Sequence of chain 1.B:
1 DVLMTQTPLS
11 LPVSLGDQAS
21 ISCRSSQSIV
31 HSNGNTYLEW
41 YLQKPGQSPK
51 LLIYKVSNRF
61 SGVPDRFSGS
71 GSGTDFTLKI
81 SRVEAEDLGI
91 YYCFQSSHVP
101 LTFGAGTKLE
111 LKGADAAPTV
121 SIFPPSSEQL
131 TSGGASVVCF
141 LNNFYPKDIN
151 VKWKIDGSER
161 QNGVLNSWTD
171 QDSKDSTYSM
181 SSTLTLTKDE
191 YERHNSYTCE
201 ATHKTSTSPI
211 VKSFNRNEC

Binding-site contacts:
Ligand atom CE1 contacts residue SER96 of chain 1.B at 3.4 Å.
Ligand atom C contacts residue SER97 of chain 1.B at 3.7 Å.
Ligand atom OE1 contacts residue HIS31 of chain 1.B at 3.4 Å (h-bond).
Ligand atom CZ contacts residue HIS52 of chain 1.A at 3.7 Å.
Ligand atom CE1 contacts residue ASP105 of chain 1.A at 3.5 Å.
Ligand atom CB contacts residue TYR37 of chain 1.B at 3.4 Å (hydrophobic).
Ligand atom ND1 contacts residue TYR37 of chain 1.B at 3.4 Å.
Ligand atom NH1 contacts residue ASP56 of chain 1.A at 2.9 Å (salt-bridge).
Ligand atom CG contacts residue ASP105 of chain 1.A at 3.5 Å.
Ligand atom NE2 contacts residue SER96 of chain 1.B at 2.6 Å (h-bond).
Ligand atom CZ contacts residue TRP55 of chain 1.A at 3.7 Å (hydrophobic).
Ligand atom O contacts residue VAL99 of chain 1.B at 2.8 Å (h-bond).
Ligand atom ND1 contacts residue ASP105 of chain 1.A at 2.6 Å (salt-bridge).
Ligand atom OE1 contacts residue SER32 of chain 1.B at 2.8 Å (h-bond).
Ligand atom CB contacts residue SER96 of chain 1.B at 3.3 Å.
Ligand atom N contacts residue SER97 of chain 1.B at 2.9 Å (h-bond).
Ligand atom CB contacts residue TYR60 of chain 1.A at 3.7 Å (hydrophobic).
Ligand atom NH1 contacts residue TRP54 of chain 1.A at 3.4 Å.
Ligand atom NH2 contacts residue ASP56 of chain 1.A at 2.8 Å (salt-bridge).
Ligand atom CD1 contacts residue SER96 of chain 1.B at 3.6 Å.
Ligand atom CD contacts residue TRP54 of chain 1.A at 3.5 Å (hydrophobic).
Ligand atom CE1 contacts residue TYR37 of chain 1.B at 3.6 Å (hydrophobic).
Ligand atom CA contacts residue SER97 of chain 1.B at 3.5 Å.
Ligand atom CB contacts residue ASN33 of chain 1.B at 3.7 Å.
Ligand atom CD2 contacts residue TYR37 of chain 1.B at 3.7 Å (hydrophobic).
Ligand atom CB contacts residue TRP54 of chain 1.A at 3.7 Å (hydrophobic).
Ligand atom O contacts residue ASN33 of chain 1.B at 3.1 Å (h-bond).
Ligand atom CD2 contacts residue HIS31 of chain 1.B at 3.5 Å.
Ligand atom CZ contacts residue ASP56 of chain 1.A at 3.5 Å.
Ligand atom OE2 contacts residue HIS31 of chain 1.B at 3.5 Å.
Ligand atom CD contacts residue SER32 of chain 1.B at 3.5 Å.
Ligand atom C contacts residue THR102 of chain 1.A at 3.3 Å.
Ligand atom O contacts residue HIS31 of chain 1.B at 3.0 Å (h-bond).
Ligand atom NH2 contacts residue TRP55 of chain 1.A at 3.3 Å.
Ligand atom OE2 contacts residue SER32 of chain 1.B at 2.7 Å (h-bond).
Ligand atom CG contacts residue TYR37 of chain 1.B at 3.4 Å (hydrophobic).
Ligand atom CD2 contacts residue SER96 of chain 1.B at 3.6 Å.
Ligand atom CE2 contacts residue TYR60 of chain 1.A at 3.7 Å (hydrophobic).
Ligand atom NH1 contacts residue ASP58 of chain 1.A at 3.7 Å.
Ligand atom O contacts residue HIS98 of chain 1.B at 3.3 Å.

This protein binds this small molecule.
Small molecule (SMILES): C[C@H](N)C(=O)N[C@@H](CCC(=O)O)C(=O)N[C@@H](Cc1ccccc1)C(=O)N[C@@H](CCCN=C(N)N)C(=O)N[C@@H](CC1=NC=NC1)C(=O)N[C@H](C=O)CC(=O)O

Sequence of chain 1.A:
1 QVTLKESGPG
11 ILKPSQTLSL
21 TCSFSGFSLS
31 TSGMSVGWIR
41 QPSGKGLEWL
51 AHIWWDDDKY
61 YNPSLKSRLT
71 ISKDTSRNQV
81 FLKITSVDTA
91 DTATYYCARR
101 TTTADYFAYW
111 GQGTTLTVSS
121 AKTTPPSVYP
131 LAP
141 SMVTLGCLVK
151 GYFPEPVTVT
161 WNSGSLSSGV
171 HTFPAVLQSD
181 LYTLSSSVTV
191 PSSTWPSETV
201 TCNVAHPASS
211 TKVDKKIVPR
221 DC